Binding-site contacts:
Ligand atom O4 contacts residue ASN71 of chain 1.P at 3.2 Å (h-bond).
Ligand atom C4 contacts residue THR12 of chain 1.P at 3.1 Å.
Ligand atom O3' contacts residue GLY159 of chain 1.P at 3.2 Å (h-bond).
Ligand atom C4 contacts residue TYR15 of chain 1.P at 3.4 Å (hydrophobic).
Ligand atom C5 contacts residue TYR15 of chain 1.P at 3.4 Å (hydrophobic).
Ligand atom O5' contacts residue GLN194 of chain 1.P at 3.3 Å (h-bond).
Ligand atom O2A contacts residue ARG245 of chain 1.P at 3.1 Å (salt-bridge).
Ligand atom O6' contacts residue HIS192 of chain 1.P at 3.6 Å.
Ligand atom O6' contacts residue TRP191 of chain 1.P at 2.9 Å (h-bond).
Ligand atom O2' contacts residue ILE10 of chain 1.P at 2.2 Å (h-bond).
Ligand atom PA contacts residue LYS233 of chain 1.P at 3.5 Å.
Ligand atom C3B contacts residue ASN97 of chain 1.P at 3.3 Å.
Ligand atom O1A contacts residue ASN97 of chain 1.P at 3.3 Å (h-bond).
Ligand atom O4' contacts residue GLN194 of chain 1.P at 2.9 Å (h-bond).
Ligand atom O3' contacts residue GLY158 of chain 1.P at 3.0 Å.
Ligand atom C8' contacts residue GLY159 of chain 1.P at 3.5 Å.
Ligand atom O6' contacts residue GLN194 of chain 1.P at 3.6 Å.
Ligand atom O4' contacts residue ASP193 of chain 1.P at 3.0 Å (salt-bridge).
Ligand atom O3B contacts residue ASN97 of chain 1.P at 2.4 Å (h-bond).
Ligand atom O1A contacts residue LYS233 of chain 1.P at 2.2 Å (salt-bridge).
Ligand atom C5B contacts residue TRP68 of chain 1.P at 3.5 Å (hydrophobic).
Ligand atom C2' contacts residue GLN194 of chain 1.P at 3.5 Å.
Ligand atom N3 contacts residue TYR15 of chain 1.P at 3.5 Å.
Ligand atom O1B contacts residue LYS233 of chain 1.P at 3.0 Å (salt-bridge).
Ligand atom O2 contacts residue CYS11 of chain 1.P at 3.4 Å.
Ligand atom C2B contacts residue ILE10 of chain 1.P at 3.6 Å (hydrophobic).
Ligand atom C2 contacts residue THR12 of chain 1.P at 3.3 Å.
Ligand atom C6' contacts residue HIS192 of chain 1.P at 3.5 Å.
Ligand atom C4 contacts residue ASN71 of chain 1.P at 3.3 Å.
Ligand atom O2 contacts residue THR12 of chain 1.P at 2.9 Å (h-bond).
Ligand atom O2A contacts residue TYR15 of chain 1.P at 2.8 Å (h-bond).
Ligand atom O4 contacts residue THR12 of chain 1.P at 3.1 Å (h-bond).
Ligand atom O1A contacts residue ASN99 of chain 1.P at 3.5 Å (h-bond).
Ligand atom N2' contacts residue GLY159 of chain 1.P at 3.4 Å.
Ligand atom O2 contacts residue ILE10 of chain 1.P at 3.4 Å.
Ligand atom O2' contacts residue ALA98 of chain 1.P at 3.4 Å.
Ligand atom O3A contacts residue ARG245 of chain 1.P at 3.4 Å (salt-bridge).
Ligand atom O3' contacts residue ARG75 of chain 1.P at 2.9 Å (salt-bridge).
Ligand atom C7' contacts residue GLY159 of chain 1.P at 3.6 Å.
Ligand atom N3 contacts residue THR12 of chain 1.P at 2.4 Å (h-bond).

A protein and the small-molecule ligand that binds it are described below.
Small molecule (SMILES): CC(=O)N[C@H]1[C@@H](O[P](=O)(O)O[P](=O)(O)OC[C@H]2O[C@@H](n3ccc(=O)[nH]c3=O)[C@H](O)[C@@H]2O)O[C@H](CO)[C@H](O)[C@@H]1O

Sequence of chain 1.P:
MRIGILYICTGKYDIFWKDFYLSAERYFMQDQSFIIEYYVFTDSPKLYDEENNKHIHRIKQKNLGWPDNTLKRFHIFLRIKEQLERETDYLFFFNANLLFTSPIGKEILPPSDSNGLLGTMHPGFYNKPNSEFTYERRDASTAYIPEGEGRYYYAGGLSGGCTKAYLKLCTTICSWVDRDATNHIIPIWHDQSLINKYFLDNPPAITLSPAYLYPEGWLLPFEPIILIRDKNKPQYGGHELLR